Binding-site contacts:
Ligand atom C3 contacts residue ASN16 of chain 1.E at 4.0 Å.
Ligand atom C2 contacts residue ASN16 of chain 1.E at 2.7 Å.
Ligand atom C7 contacts residue ASN16 of chain 1.E at 4.3 Å.
Ligand atom N2 contacts residue ASN16 of chain 1.E at 3.2 Å (h-bond).
Ligand atom C1 contacts residue ASN16 of chain 1.E at 1.5 Å.
Ligand atom C4 contacts residue ASN16 of chain 1.E at 4.3 Å.
Ligand atom C5 contacts residue ASN16 of chain 1.E at 3.6 Å.
Ligand atom O5 contacts residue ASN16 of chain 1.E at 2.4 Å (h-bond).

The small molecule below binds the protein below.
Small molecule (SMILES): CC(=O)N[C@@H]1[C@@H](O)[C@H](O)[C@@H](CO)O[C@H]1O

Sequence of chain 1.E:
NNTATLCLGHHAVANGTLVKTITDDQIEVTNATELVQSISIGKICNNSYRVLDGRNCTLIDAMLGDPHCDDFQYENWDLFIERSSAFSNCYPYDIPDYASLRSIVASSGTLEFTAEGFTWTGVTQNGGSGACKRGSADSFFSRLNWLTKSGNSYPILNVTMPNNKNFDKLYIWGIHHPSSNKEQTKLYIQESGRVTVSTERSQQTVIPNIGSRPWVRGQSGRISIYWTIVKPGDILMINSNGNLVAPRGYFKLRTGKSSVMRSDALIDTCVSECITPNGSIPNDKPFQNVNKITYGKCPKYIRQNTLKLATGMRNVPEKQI